Sequence of chain 1.B:
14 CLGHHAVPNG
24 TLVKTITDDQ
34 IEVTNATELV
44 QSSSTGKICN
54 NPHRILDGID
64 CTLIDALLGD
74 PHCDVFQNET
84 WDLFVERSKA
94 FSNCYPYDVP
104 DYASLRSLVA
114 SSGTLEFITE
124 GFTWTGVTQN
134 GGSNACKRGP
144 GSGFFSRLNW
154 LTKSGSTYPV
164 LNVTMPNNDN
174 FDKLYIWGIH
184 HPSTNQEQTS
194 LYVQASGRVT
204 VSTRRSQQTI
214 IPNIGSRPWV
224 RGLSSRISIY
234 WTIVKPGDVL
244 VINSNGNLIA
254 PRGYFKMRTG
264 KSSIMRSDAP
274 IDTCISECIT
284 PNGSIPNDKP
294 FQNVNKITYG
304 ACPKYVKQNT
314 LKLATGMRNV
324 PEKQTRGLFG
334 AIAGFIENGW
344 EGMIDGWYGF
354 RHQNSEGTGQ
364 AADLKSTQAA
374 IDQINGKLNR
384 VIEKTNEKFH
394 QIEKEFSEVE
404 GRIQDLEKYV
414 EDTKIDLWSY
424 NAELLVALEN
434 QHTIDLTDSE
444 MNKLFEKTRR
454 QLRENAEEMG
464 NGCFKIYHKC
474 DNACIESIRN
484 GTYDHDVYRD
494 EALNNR

Binding-site contacts:
Ligand atom C3 contacts residue ASN165 of chain 1.B at 3.8 Å.
Ligand atom C5 contacts residue VAL244 of chain 1.B at 4.3 Å (hydrophobic).
Ligand atom C6 contacts residue VAL244 of chain 1.B at 3.9 Å (hydrophobic).
Ligand atom C5 contacts residue ASN165 of chain 1.B at 3.7 Å.
Ligand atom O6 contacts residue THR167 of chain 1.B at 2.7 Å (h-bond).
Ligand atom O6 contacts residue VAL244 of chain 1.B at 4.4 Å.
Ligand atom C2 contacts residue ASN165 of chain 1.B at 2.5 Å.
Ligand atom C7 contacts residue ASN165 of chain 1.B at 3.2 Å.
Ligand atom O5 contacts residue ASN165 of chain 1.B at 2.4 Å (h-bond).
Ligand atom C6 contacts residue ASN165 of chain 1.B at 4.4 Å.
Ligand atom O5 contacts residue VAL244 of chain 1.B at 4.0 Å.
Ligand atom N2 contacts residue ASN165 of chain 1.B at 2.9 Å (h-bond).
Ligand atom O6 contacts residue ASN165 of chain 1.B at 4.3 Å.
Ligand atom C1 contacts residue ASN165 of chain 1.B at 1.4 Å.
Ligand atom C8 contacts residue ASN165 of chain 1.B at 4.4 Å.
Ligand atom C6 contacts residue THR167 of chain 1.B at 3.6 Å.
Ligand atom C4 contacts residue ASN165 of chain 1.B at 4.2 Å.
Ligand atom O5 contacts residue THR167 of chain 1.B at 4.4 Å.
Ligand atom O7 contacts residue ASN165 of chain 1.B at 3.2 Å (h-bond).

A protein and the small-molecule ligand that binds it are described below.
Small molecule (SMILES): CC(=O)N[C@H]1[C@H](O[C@H]2[C@H](O)[C@@H](NC(C)=O)CO[C@@H]2CO)O[C@H](CO)[C@@H](O)[C@@H]1O